Sequence of chain 3.A:
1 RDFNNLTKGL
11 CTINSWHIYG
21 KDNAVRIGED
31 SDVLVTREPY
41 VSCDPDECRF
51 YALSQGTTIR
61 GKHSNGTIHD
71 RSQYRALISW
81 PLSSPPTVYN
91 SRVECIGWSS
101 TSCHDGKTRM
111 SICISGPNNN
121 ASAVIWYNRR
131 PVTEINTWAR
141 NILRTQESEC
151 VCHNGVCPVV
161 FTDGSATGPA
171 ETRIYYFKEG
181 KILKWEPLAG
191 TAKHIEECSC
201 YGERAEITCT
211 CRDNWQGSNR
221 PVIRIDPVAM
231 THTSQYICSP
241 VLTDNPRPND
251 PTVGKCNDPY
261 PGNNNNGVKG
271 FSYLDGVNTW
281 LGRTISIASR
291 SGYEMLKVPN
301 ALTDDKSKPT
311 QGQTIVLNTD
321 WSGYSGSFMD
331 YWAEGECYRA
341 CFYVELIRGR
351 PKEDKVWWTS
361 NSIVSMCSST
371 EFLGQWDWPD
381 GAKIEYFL

Binding-site contacts:
Ligand atom C5 contacts residue SER291 of chain 3.A at 3.8 Å.
Ligand atom O8 contacts residue SER289 of chain 3.A at 2.8 Å (h-bond).
Ligand atom C6 contacts residue SER291 of chain 3.A at 3.7 Å.
Ligand atom C10 contacts residue TRP321 of chain 3.A at 3.9 Å (hydrophobic).
Ligand atom C9 contacts residue SER289 of chain 3.A at 3.7 Å.
Ligand atom O10 contacts residue TRP321 of chain 3.A at 4.2 Å.
Ligand atom O9 contacts residue LYS352 of chain 3.A at 3.5 Å (salt-bridge).
Ligand atom C8 contacts residue SER289 of chain 3.A at 3.6 Å.
Ligand atom N5 contacts residue TRP321 of chain 3.A at 4.1 Å.
Ligand atom C11 contacts residue SER291 of chain 3.A at 4.0 Å.
Ligand atom O8 contacts residue SER286 of chain 3.A at 4.2 Å.
Ligand atom O1A contacts residue SER286 of chain 3.A at 3.2 Å.
Ligand atom C4 contacts residue ASN318 of chain 3.A at 3.1 Å.
Ligand atom O4 contacts residue ASN318 of chain 3.A at 2.7 Å (h-bond).
Ligand atom C6 contacts residue SER289 of chain 3.A at 4.0 Å.
Ligand atom C11 contacts residue THR319 of chain 3.A at 3.6 Å.
Ligand atom C7 contacts residue SER289 of chain 3.A at 4.1 Å.
Ligand atom C4 contacts residue SER291 of chain 3.A at 4.1 Å.
Ligand atom C11 contacts residue ASN318 of chain 3.A at 4.0 Å.
Ligand atom C9 contacts residue LYS352 of chain 3.A at 3.3 Å.
Ligand atom C7 contacts residue TRP321 of chain 3.A at 3.8 Å (hydrophobic).
Ligand atom O1B contacts residue SER289 of chain 3.A at 3.6 Å (h-bond).
Ligand atom O1B contacts residue SER286 of chain 3.A at 2.6 Å (h-bond).
Ligand atom C11 contacts residue ASP320 of chain 3.A at 3.7 Å.
Ligand atom O8 contacts residue ALA288 of chain 3.A at 4.2 Å.
Ligand atom C10 contacts residue THR319 of chain 3.A at 4.2 Å.
Ligand atom O9 contacts residue TRP321 of chain 3.A at 4.1 Å.
Ligand atom O1B contacts residue ALA288 of chain 3.A at 3.7 Å.
Ligand atom C10 contacts residue SER291 of chain 3.A at 3.9 Å.
Ligand atom C11 contacts residue TRP321 of chain 3.A at 3.5 Å (hydrophobic).
Ligand atom O1A contacts residue ASN318 of chain 3.A at 3.1 Å (h-bond).
Ligand atom C1 contacts residue SER286 of chain 3.A at 3.3 Å.
Ligand atom O4 contacts residue THR319 of chain 3.A at 4.0 Å.
Ligand atom C9 contacts residue TRP321 of chain 3.A at 4.2 Å (hydrophobic).
Ligand atom N5 contacts residue ASN318 of chain 3.A at 3.2 Å (h-bond).
Ligand atom N5 contacts residue SER291 of chain 3.A at 3.0 Å (h-bond).
Ligand atom C5 contacts residue ASN318 of chain 3.A at 3.8 Å.
Ligand atom C10 contacts residue ASN318 of chain 3.A at 3.7 Å.
Ligand atom C1 contacts residue ASN318 of chain 3.A at 4.1 Å.
Ligand atom C3 contacts residue ASN318 of chain 3.A at 3.9 Å.

This protein binds this small molecule.
Small molecule (SMILES): CC(=O)N[C@@H]1[C@@H](O)[C@@H](F)[C@](F)(C(=O)O)O[C@H]1C[C@H](O)CO